This protein binds this small molecule.
Small molecule (SMILES): CC(=O)N[C@@H]1[C@@H](O)[C@H](O)[C@@H](CO)O[C@H]1O

Binding-site contacts:
Ligand atom O7 contacts residue ASN1098 of chain 1.A at 3.0 Å (h-bond).
Ligand atom C4 contacts residue HIS1101 of chain 1.A at 4.4 Å.
Ligand atom C5 contacts residue HIS1101 of chain 1.A at 3.6 Å.
Ligand atom C6 contacts residue PHE1103 of chain 1.A at 3.7 Å (hydrophobic).
Ligand atom C2 contacts residue ASN1098 of chain 1.A at 2.4 Å.
Ligand atom O6 contacts residue PHE1103 of chain 1.A at 3.9 Å.
Ligand atom C5 contacts residue ASN1098 of chain 1.A at 3.7 Å.
Ligand atom O5 contacts residue HIS1101 of chain 1.A at 4.2 Å.
Ligand atom C4 contacts residue ASN1098 of chain 1.A at 4.2 Å.
Ligand atom O4 contacts residue HIS1101 of chain 1.A at 4.2 Å.
Ligand atom C1 contacts residue HIS1101 of chain 1.A at 4.0 Å.
Ligand atom O6 contacts residue HIS1101 of chain 1.A at 4.2 Å.
Ligand atom O5 contacts residue ASN1098 of chain 1.A at 2.4 Å (h-bond).
Ligand atom O5 contacts residue PHE1103 of chain 1.A at 3.9 Å.
Ligand atom C8 contacts residue ASN1098 of chain 1.A at 3.1 Å.
Ligand atom C6 contacts residue HIS1101 of chain 1.A at 4.5 Å.
Ligand atom C5 contacts residue PHE1103 of chain 1.A at 4.2 Å (hydrophobic).
Ligand atom C3 contacts residue ASN1098 of chain 1.A at 3.8 Å.
Ligand atom C3 contacts residue HIS1101 of chain 1.A at 4.4 Å.
Ligand atom C1 contacts residue ASN1098 of chain 1.A at 1.4 Å.
Ligand atom N2 contacts residue ASN1098 of chain 1.A at 2.8 Å (h-bond).
Ligand atom C7 contacts residue ASN1098 of chain 1.A at 3.1 Å.

Sequence of chain 1.A:
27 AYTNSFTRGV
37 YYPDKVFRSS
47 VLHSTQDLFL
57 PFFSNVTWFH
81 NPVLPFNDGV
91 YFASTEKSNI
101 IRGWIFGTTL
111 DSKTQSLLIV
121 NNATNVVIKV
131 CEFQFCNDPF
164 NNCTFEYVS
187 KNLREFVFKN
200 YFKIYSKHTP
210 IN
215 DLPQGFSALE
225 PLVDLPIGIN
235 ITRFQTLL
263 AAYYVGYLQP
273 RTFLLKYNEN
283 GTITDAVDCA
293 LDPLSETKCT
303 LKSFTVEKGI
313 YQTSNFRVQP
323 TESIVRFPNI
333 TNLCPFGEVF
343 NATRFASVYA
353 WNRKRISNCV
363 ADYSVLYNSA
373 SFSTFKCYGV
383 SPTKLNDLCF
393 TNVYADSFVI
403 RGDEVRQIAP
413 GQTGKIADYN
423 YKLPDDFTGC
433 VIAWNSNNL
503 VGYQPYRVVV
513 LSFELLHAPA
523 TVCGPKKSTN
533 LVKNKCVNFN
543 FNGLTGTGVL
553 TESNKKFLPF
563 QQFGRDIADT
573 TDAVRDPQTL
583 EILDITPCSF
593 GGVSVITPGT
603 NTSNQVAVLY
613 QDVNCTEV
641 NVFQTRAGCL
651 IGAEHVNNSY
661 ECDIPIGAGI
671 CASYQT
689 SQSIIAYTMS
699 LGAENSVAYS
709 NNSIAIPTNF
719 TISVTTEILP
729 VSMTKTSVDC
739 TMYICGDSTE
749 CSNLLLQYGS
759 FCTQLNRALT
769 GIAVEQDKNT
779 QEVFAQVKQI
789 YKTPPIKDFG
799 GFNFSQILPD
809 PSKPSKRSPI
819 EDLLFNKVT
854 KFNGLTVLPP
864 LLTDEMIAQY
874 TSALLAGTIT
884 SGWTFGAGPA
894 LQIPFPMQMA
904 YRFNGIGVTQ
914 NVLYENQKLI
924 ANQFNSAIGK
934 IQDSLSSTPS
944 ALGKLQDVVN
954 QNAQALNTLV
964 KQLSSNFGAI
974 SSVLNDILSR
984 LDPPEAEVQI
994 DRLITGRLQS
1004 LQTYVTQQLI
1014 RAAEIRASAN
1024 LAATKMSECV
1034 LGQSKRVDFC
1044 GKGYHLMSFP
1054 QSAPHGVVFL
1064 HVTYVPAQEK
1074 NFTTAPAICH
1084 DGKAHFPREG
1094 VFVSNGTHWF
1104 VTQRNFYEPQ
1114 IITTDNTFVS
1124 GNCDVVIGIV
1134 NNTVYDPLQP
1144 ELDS